Sequence of chain 1.A:
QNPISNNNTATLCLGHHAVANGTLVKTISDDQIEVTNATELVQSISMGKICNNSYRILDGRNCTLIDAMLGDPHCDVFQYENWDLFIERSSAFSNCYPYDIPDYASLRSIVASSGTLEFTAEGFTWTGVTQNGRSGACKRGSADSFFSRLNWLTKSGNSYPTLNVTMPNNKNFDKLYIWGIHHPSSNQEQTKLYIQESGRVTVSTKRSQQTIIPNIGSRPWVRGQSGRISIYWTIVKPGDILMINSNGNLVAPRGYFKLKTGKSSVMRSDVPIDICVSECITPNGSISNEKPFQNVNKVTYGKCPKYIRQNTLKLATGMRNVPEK

Binding-site contacts:
Ligand atom O6 contacts residue THR167 of chain 1.A at 4.1 Å.
Ligand atom C5 contacts residue MET244 of chain 1.A at 3.8 Å (hydrophobic).
Ligand atom N2 contacts residue TRP222 of chain 1.E at 4.1 Å.
Ligand atom C6 contacts residue THR167 of chain 1.A at 4.0 Å.
Ligand atom O3 contacts residue TRP222 of chain 1.E at 3.6 Å.
Ligand atom C2 contacts residue NAG1 of chain 1.AA at 4.2 Å.
Ligand atom C2 contacts residue SER219 of chain 1.E at 4.2 Å.
Ligand atom C7 contacts residue TRP222 of chain 1.E at 3.6 Å (hydrophobic).
Ligand atom N2 contacts residue SER219 of chain 1.E at 3.1 Å (h-bond).
Ligand atom O4 contacts residue TRP222 of chain 1.E at 3.8 Å.
Ligand atom C6 contacts residue MET244 of chain 1.A at 3.8 Å (hydrophobic).
Ligand atom C6 contacts residue TRP222 of chain 1.E at 3.6 Å (hydrophobic).
Ligand atom C8 contacts residue SER219 of chain 1.E at 3.4 Å.
Ligand atom C4 contacts residue ASN165 of chain 1.A at 4.3 Å.
Ligand atom C4 contacts residue TRP222 of chain 1.E at 4.3 Å (hydrophobic).
Ligand atom O7 contacts residue ASN165 of chain 1.A at 3.2 Å (h-bond).
Ligand atom C5 contacts residue TRP222 of chain 1.E at 3.6 Å (hydrophobic).
Ligand atom C8 contacts residue ILE242 of chain 1.A at 4.2 Å (hydrophobic).
Ligand atom O7 contacts residue TRP222 of chain 1.E at 2.7 Å (h-bond).
Ligand atom C1 contacts residue TRP222 of chain 1.E at 3.9 Å (hydrophobic).
Ligand atom O7 contacts residue MET244 of chain 1.A at 3.6 Å.
Ligand atom C8 contacts residue MET244 of chain 1.A at 3.7 Å (hydrophobic).
Ligand atom C8 contacts residue TRP222 of chain 1.E at 4.3 Å (hydrophobic).
Ligand atom O3 contacts residue NAG1 of chain 1.AA at 3.3 Å.
Ligand atom C3 contacts residue NAG1 of chain 1.AA at 3.8 Å.
Ligand atom O2 contacts residue NAG1 of chain 1.AA at 3.7 Å.
Ligand atom O7 contacts residue ARG220 of chain 1.E at 4.2 Å.
Ligand atom N2 contacts residue ASN165 of chain 1.A at 2.9 Å (h-bond).
Ligand atom C7 contacts residue SER219 of chain 1.E at 3.8 Å.
Ligand atom C2 contacts residue ASN165 of chain 1.A at 2.5 Å.
Ligand atom C7 contacts residue MET244 of chain 1.A at 3.9 Å (hydrophobic).
Ligand atom C3 contacts residue ASN165 of chain 1.A at 3.8 Å.
Ligand atom C5 contacts residue ASN165 of chain 1.A at 3.6 Å.
Ligand atom O7 contacts residue PRO221 of chain 1.E at 3.5 Å.
Ligand atom C1 contacts residue ASN165 of chain 1.A at 1.4 Å.
Ligand atom O5 contacts residue ASN165 of chain 1.A at 2.4 Å (h-bond).
Ligand atom C7 contacts residue ASN165 of chain 1.A at 3.2 Å.
Ligand atom C2 contacts residue TRP222 of chain 1.E at 3.9 Å (hydrophobic).
Ligand atom C2 contacts residue TRP222 of chain 1.E at 4.1 Å (hydrophobic).
Ligand atom O6 contacts residue FUC4 of chain 1.AA at 3.5 Å (h-bond).

Sequence of chain 1.E:
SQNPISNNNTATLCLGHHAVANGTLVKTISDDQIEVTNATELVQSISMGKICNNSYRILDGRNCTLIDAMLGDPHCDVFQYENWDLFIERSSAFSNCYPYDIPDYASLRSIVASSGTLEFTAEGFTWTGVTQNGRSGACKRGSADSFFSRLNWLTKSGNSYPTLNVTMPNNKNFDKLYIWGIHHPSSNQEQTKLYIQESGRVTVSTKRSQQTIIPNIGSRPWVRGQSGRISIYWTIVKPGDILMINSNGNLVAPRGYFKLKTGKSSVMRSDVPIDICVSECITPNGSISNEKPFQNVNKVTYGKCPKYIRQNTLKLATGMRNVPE

This protein binds this small molecule.
Small molecule (SMILES): CC(=O)N[C@H]1[C@H](O[C@H]2[C@H](O)[C@@H](NC(C)=O)CO[C@@H]2CO)O[C@H](CO)[C@@H](O[C@@H]2O[C@H](CO[C@H]3O[C@H](CO)[C@@H](O)[C@H](O)[C@@H]3O)[C@@H](O)[C@H](O[C@H]3O[C@H](CO)[C@@H](O)[C@H](O)[C@@H]3O)[C@@H]2O)[C@@H]1O